Sequence of chain 1.B:
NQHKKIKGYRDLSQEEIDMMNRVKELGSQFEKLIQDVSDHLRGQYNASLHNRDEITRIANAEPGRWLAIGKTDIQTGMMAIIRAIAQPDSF

Binding-site contacts:
Ligand atom O3' contacts residue 3AM1 of chain 4.U at 0.3 Å (h-bond).
Ligand atom O3P contacts residue 3AM1 of chain 1.U at 2.5 Å (h-bond).
Ligand atom O3' contacts residue 3GP1 of chain 4.T at 2.4 Å (h-bond).
Ligand atom O3P contacts residue 3GP1 of chain 4.T at 2.7 Å (h-bond).
Ligand atom C6 contacts residue 3AM1 of chain 4.U at 0.3 Å.
Ligand atom O2P contacts residue 3AM1 of chain 1.U at 2.5 Å (h-bond).
Ligand atom C3' contacts residue 3AM1 of chain 4.U at 0.3 Å.
Ligand atom C1' contacts residue 3AM1 of chain 4.U at 0.4 Å.
Ligand atom O5' contacts residue 3GP1 of chain 4.T at 1.8 Å.
Ligand atom N7 contacts residue 3AM1 of chain 4.U at 0.5 Å (h-bond).
Ligand atom O2' contacts residue 3AM1 of chain 4.U at 0.4 Å (h-bond).
Ligand atom O3P contacts residue LYS25 of chain 4.B at 2.9 Å (salt-bridge).
Ligand atom O2P contacts residue 3AM1 of chain 4.U at 0.3 Å (h-bond).
Ligand atom P contacts residue 3AM1 of chain 1.U at 1.6 Å.
Ligand atom P contacts residue 3GP1 of chain 4.T at 1.8 Å.
Ligand atom C3' contacts residue 3GP1 of chain 4.T at 2.8 Å.
Ligand atom O5' contacts residue 3AM1 of chain 1.U at 1.6 Å.
Ligand atom P contacts residue 3AM1 of chain 4.U at 0.4 Å.
Ligand atom C8 contacts residue 3AM1 of chain 4.U at 0.5 Å.
Ligand atom C5' contacts residue 3AM1 of chain 4.U at 0.3 Å.
Ligand atom C5' contacts residue 3AM1 of chain 1.U at 2.6 Å.
Ligand atom O2P contacts residue 3GP1 of chain 4.T at 2.8 Å (h-bond).
Ligand atom N2 contacts residue 3AM1 of chain 4.U at 1.5 Å.
Ligand atom O5' contacts residue 3AM1 of chain 4.U at 0.3 Å (h-bond).
Ligand atom C5' contacts residue 3GP1 of chain 4.T at 2.7 Å.
Ligand atom N9 contacts residue 3AM1 of chain 4.U at 0.4 Å (h-bond).
Ligand atom O3P contacts residue 3AM1 of chain 4.U at 0.5 Å (h-bond).
Ligand atom C2' contacts residue 3AM1 of chain 4.U at 0.4 Å.
Ligand atom C5 contacts residue 3AM1 of chain 4.U at 0.3 Å.
Ligand atom O3' contacts residue 3AM1 of chain 1.U at 2.4 Å (h-bond).
Ligand atom C4' contacts residue 3AM1 of chain 4.U at 0.3 Å.
Ligand atom C2 contacts residue 3AM1 of chain 4.U at 0.1 Å.
Ligand atom N1 contacts residue 3AM1 of chain 4.U at 0.1 Å (h-bond).
Ligand atom O3P contacts residue TYR10 of chain 1.B at 2.9 Å (h-bond).
Ligand atom O2P contacts residue MET80 of chain 4.B at 3.0 Å.
Ligand atom N3 contacts residue 3AM1 of chain 4.U at 0.2 Å (h-bond).
Ligand atom C4 contacts residue 3AM1 of chain 4.U at 0.3 Å.
Ligand atom O6 contacts residue 3AM1 of chain 4.U at 0.3 Å (h-bond).
Ligand atom O4' contacts residue 3AM1 of chain 4.U at 0.4 Å (h-bond).
Ligand atom C3' contacts residue 3AM1 of chain 1.U at 3.0 Å.

Sequence of chain 4.B:
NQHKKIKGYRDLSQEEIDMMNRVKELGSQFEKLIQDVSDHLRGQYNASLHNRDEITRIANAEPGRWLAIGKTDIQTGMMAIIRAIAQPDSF

The small molecule below binds the protein below.
Small molecule (SMILES): Nc1nc2c(ncn2[C@@H]2O[C@H](CO)[C@@H](OP(=O)(O)O)[C@H]2O)c(=O)[nH]1